The small molecule below binds the protein below.
Small molecule (SMILES): [H]/N=C(/N)c1cc(-c2cccc(NC(=O)CC)c2)cs1

Sequence of chain 1.A:
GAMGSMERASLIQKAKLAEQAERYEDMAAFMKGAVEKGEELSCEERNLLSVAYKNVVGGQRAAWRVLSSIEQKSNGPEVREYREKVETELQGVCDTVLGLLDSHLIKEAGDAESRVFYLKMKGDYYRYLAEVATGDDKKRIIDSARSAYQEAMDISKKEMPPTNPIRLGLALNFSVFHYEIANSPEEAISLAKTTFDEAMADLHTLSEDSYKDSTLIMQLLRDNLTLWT

Binding-site contacts:
Ligand atom C11 contacts residue ASN47 of chain 1.A at 4.2 Å.
Ligand atom C9 contacts residue GLU44 of chain 1.A at 4.4 Å.
Ligand atom C contacts residue CYS43 of chain 1.A at 1.8 Å (hydrophobic).
Ligand atom C12 contacts residue ASN47 of chain 1.A at 3.6 Å.
Ligand atom N1 contacts residue VAL51 of chain 1.A at 3.9 Å.
Ligand atom C6 contacts residue GLU44 of chain 1.A at 3.6 Å.
Ligand atom C1 contacts residue CYS43 of chain 1.A at 2.6 Å (hydrophobic).
Ligand atom C9 contacts residue ASN47 of chain 1.A at 4.2 Å.
Ligand atom N2 contacts residue LEU48 of chain 1.A at 3.5 Å.
Ligand atom O contacts residue CYS43 of chain 1.A at 3.4 Å (h-bond).
Ligand atom C5 contacts residue GLU44 of chain 1.A at 3.6 Å.
Ligand atom C3 contacts residue GLU44 of chain 1.A at 4.0 Å.
Ligand atom N1 contacts residue GLU19 of chain 1.A at 2.8 Å (salt-bridge).
Ligand atom N contacts residue GLU44 of chain 1.A at 4.2 Å.
Ligand atom C13 contacts residue GLU19 of chain 1.A at 3.6 Å.
Ligand atom C7 contacts residue GLU44 of chain 1.A at 3.9 Å.
Ligand atom C2 contacts residue CYS43 of chain 1.A at 3.0 Å (hydrophobic).
Ligand atom C13 contacts residue LEU48 of chain 1.A at 4.3 Å (hydrophobic).
Ligand atom N contacts residue CYS43 of chain 1.A at 3.6 Å (h-bond).
Ligand atom C10 contacts residue ASN47 of chain 1.A at 4.4 Å.
Ligand atom C contacts residue GLU120 of chain 1.A at 3.8 Å.
Ligand atom C8 contacts residue GLU44 of chain 1.A at 3.8 Å.
Ligand atom C10 contacts residue GLU44 of chain 1.A at 4.2 Å.
Ligand atom N2 contacts residue GLU19 of chain 1.A at 2.8 Å (salt-bridge).
Ligand atom C4 contacts residue GLU44 of chain 1.A at 3.9 Å.
Ligand atom S contacts residue ASN47 of chain 1.A at 3.6 Å (h-bond).